Sequence of chain 1.A:
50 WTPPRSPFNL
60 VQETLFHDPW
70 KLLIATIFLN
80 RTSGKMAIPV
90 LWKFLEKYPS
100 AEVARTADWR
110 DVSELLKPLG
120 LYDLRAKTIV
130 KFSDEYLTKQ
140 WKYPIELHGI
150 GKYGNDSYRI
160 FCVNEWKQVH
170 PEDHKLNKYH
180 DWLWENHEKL

This small molecule binds to this protein.
Small molecule (SMILES): Nc1ccn([C@H]2C[C@H](O[P](=O)(O)OC[C@H]3O[C@@H](n4cnc5c(N)ncnc54)C[C@@H]3O[P](=O)(O)OC[C@H]3O[C@@H](n4cnc5c(=O)nc(N)[nH]c54)C[C@@H]3O[P](=O)(O)OC[C@H]3O[C@@H](n4ccc(N)nc4=O)C[C@@H]3O)[C@@H](CO[P](=O)(O)O[C@H]3C[C@H](n4cnc5c(=O)nc(N)[nH]c54)O[C@@H]3COP(=O)(O)O)O2)c(=O)n1

Binding-site contacts:
Ligand atom OP1 contacts residue ASP172 of chain 1.A at 2.4 Å (salt-bridge).
Ligand atom OP1 contacts residue HIS147 of chain 1.A at 3.8 Å.
Ligand atom C1' contacts residue ASN79 of chain 1.A at 3.7 Å.
Ligand atom O3' contacts residue ASN79 of chain 1.A at 3.5 Å (h-bond).
Ligand atom O5' contacts residue GLY150 of chain 1.A at 3.2 Å (h-bond).
Ligand atom OP1 contacts residue TYR152 of chain 1.A at 3.7 Å.
Ligand atom C5' contacts residue TYR152 of chain 1.A at 3.7 Å (hydrophobic).
Ligand atom O4' contacts residue ASN79 of chain 1.A at 3.3 Å.
Ligand atom C5' contacts residue GLY148 of chain 1.A at 3.2 Å.
Ligand atom P contacts residue GLY150 of chain 1.A at 3.5 Å.
Ligand atom C5' contacts residue GLY150 of chain 1.A at 3.5 Å.
Ligand atom O6 contacts residue ARG80 of chain 1.A at 3.5 Å.
Ligand atom C5 contacts residue ARG80 of chain 1.A at 3.2 Å.
Ligand atom OP1 contacts residue GLY150 of chain 1.A at 2.9 Å (h-bond).
Ligand atom OP1 contacts residue GLY148 of chain 1.A at 2.9 Å (h-bond).
Ligand atom OP2 contacts residue ASP172 of chain 1.A at 3.5 Å (salt-bridge).
Ligand atom P contacts residue MG1 of chain 1.E at 3.8 Å.
Ligand atom P contacts residue TYR152 of chain 1.A at 3.7 Å.
Ligand atom OP2 contacts residue GLY150 of chain 1.A at 3.5 Å.
Ligand atom O4' contacts residue ASN79 of chain 1.A at 3.6 Å (h-bond).
Ligand atom O3' contacts residue TYR152 of chain 1.A at 3.4 Å.
Ligand atom P contacts residue ASP172 of chain 1.A at 3.6 Å.
Ligand atom C4' contacts residue TYR152 of chain 1.A at 3.6 Å (hydrophobic).
Ligand atom C6 contacts residue ARG80 of chain 1.A at 3.4 Å.
Ligand atom C4' contacts residue GLY148 of chain 1.A at 3.6 Å.
Ligand atom C3' contacts residue TYR152 of chain 1.A at 3.8 Å (hydrophobic).
Ligand atom N1 contacts residue ARG80 of chain 1.A at 3.8 Å.
Ligand atom O3' contacts residue GLY148 of chain 1.A at 3.5 Å.
Ligand atom OP1 contacts residue MG1 of chain 1.E at 2.7 Å.
Ligand atom OP1 contacts residue LEU146 of chain 1.A at 3.5 Å (h-bond).
Ligand atom OP2 contacts residue LYS151 of chain 1.A at 3.3 Å (salt-bridge).
Ligand atom C4 contacts residue ARG80 of chain 1.A at 3.6 Å.
Ligand atom O3' contacts residue HIS147 of chain 1.A at 3.5 Å.
Ligand atom C5' contacts residue ASN79 of chain 1.A at 3.6 Å.
Ligand atom OP1 contacts residue ILE149 of chain 1.A at 3.4 Å (h-bond).
Ligand atom O3' contacts residue ILE149 of chain 1.A at 3.8 Å.
Ligand atom OP1 contacts residue GLY153 of chain 1.A at 3.0 Å (h-bond).
Ligand atom OP2 contacts residue TYR152 of chain 1.A at 3.0 Å (h-bond).
Ligand atom C4' contacts residue ASN79 of chain 1.A at 3.5 Å.
Ligand atom N7 contacts residue ARG80 of chain 1.A at 3.6 Å.